This small molecule binds to this protein.
Small molecule (SMILES): CC(C)(C)Cc1cc(-c2onc([C@@H](CCC(=O)O)CC(=O)Nc3ccc(Cl)cc3Cl)c2C2CC2)no1

Sequence of chain 1.G:
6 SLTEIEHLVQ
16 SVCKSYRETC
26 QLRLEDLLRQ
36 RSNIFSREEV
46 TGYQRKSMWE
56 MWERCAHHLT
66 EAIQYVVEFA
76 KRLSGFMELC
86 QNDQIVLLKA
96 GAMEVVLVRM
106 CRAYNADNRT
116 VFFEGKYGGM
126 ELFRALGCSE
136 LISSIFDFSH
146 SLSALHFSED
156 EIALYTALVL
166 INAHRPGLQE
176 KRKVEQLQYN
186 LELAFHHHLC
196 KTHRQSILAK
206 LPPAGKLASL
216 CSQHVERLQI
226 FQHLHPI

Binding-site contacts:
Ligand atom C22 contacts residue VAL116 of chain 1.G at 3.4 Å (hydrophobic).
Ligand atom CL1 contacts residue VAL116 of chain 1.G at 3.9 Å.
Ligand atom O3 contacts residue ALA108 of chain 1.G at 3.5 Å.
Ligand atom C16 contacts residue HIS63 of chain 1.G at 3.9 Å.
Ligand atom N9 contacts residue PHE117 of chain 1.G at 3.6 Å.
Ligand atom CL2 contacts residue PHE141 of chain 1.G at 3.7 Å.
Ligand atom C21 contacts residue SER144 of chain 1.G at 3.8 Å.
Ligand atom C1 contacts residue ALA108 of chain 1.G at 3.5 Å (hydrophobic).
Ligand atom CL2 contacts residue ILE140 of chain 1.G at 3.3 Å.
Ligand atom C23 contacts residue VAL116 of chain 1.G at 3.6 Å (hydrophobic).
Ligand atom N31 contacts residue CYS60 of chain 1.G at 3.6 Å.
Ligand atom C21 contacts residue VAL116 of chain 1.G at 3.8 Å (hydrophobic).
Ligand atom C21 contacts residue MET105 of chain 1.G at 3.6 Å (hydrophobic).
Ligand atom O18 contacts residue HIS63 of chain 1.G at 3.6 Å.
Ligand atom CL2 contacts residue SER144 of chain 1.G at 3.5 Å.
Ligand atom C11 contacts residue HIS63 of chain 1.G at 3.7 Å.
Ligand atom N31 contacts residue PHE118 of chain 1.G at 3.8 Å.
Ligand atom O10 contacts residue HIS63 of chain 1.G at 4.0 Å.
Ligand atom C14 contacts residue HIS63 of chain 1.G at 3.8 Å.
Ligand atom C35 contacts residue PHE128 of chain 1.G at 3.9 Å (hydrophobic).
Ligand atom C15 contacts residue ALA67 of chain 1.G at 3.5 Å (hydrophobic).
Ligand atom O3 contacts residue MET105 of chain 1.G at 3.4 Å.
Ligand atom C13 contacts residue MET105 of chain 1.G at 3.9 Å (hydrophobic).
Ligand atom O10 contacts residue PHE118 of chain 1.G at 3.3 Å.
Ligand atom C4 contacts residue ALA108 of chain 1.G at 3.8 Å (hydrophobic).
Ligand atom O30 contacts residue CYS60 of chain 1.G at 3.3 Å.
Ligand atom C24 contacts residue VAL116 of chain 1.G at 3.7 Å (hydrophobic).
Ligand atom O27 contacts residue LEU27 of chain 1.G at 3.1 Å.
Ligand atom C6 contacts residue LEU27 of chain 1.G at 3.8 Å (hydrophobic).
Ligand atom C1 contacts residue PHE117 of chain 1.G at 3.8 Å (hydrophobic).
Ligand atom C7 contacts residue GLN26 of chain 1.G at 4.0 Å.
Ligand atom C4 contacts residue PHE117 of chain 1.G at 3.5 Å (hydrophobic).
Ligand atom C19 contacts residue VAL116 of chain 1.G at 4.0 Å (hydrophobic).
Ligand atom N2 contacts residue PHE117 of chain 1.G at 3.3 Å (h-bond).
Ligand atom CL1 contacts residue PHE128 of chain 1.G at 3.7 Å.
Ligand atom CL2 contacts residue VAL116 of chain 1.G at 3.9 Å.
Ligand atom C35 contacts residue CYS60 of chain 1.G at 3.9 Å (hydrophobic).
Ligand atom N31 contacts residue HIS63 of chain 1.G at 3.7 Å.
Ligand atom C22 contacts residue MET105 of chain 1.G at 3.7 Å (hydrophobic).
Ligand atom C20 contacts residue MET105 of chain 1.G at 3.4 Å (hydrophobic).